Binding-site contacts:
Ligand atom C19 contacts residue TRP40 of chain 1.A at 4.0 Å (hydrophobic).
Ligand atom N1 contacts residue LEU51 of chain 1.A at 3.9 Å.
Ligand atom N contacts residue ASN99 of chain 1.A at 3.1 Å (h-bond).
Ligand atom C27 contacts residue MET108 of chain 1.A at 3.9 Å (hydrophobic).
Ligand atom C27 contacts residue TRP40 of chain 1.A at 3.9 Å (hydrophobic).
Ligand atom C13 contacts residue LEU51 of chain 1.A at 3.8 Å (hydrophobic).
Ligand atom C2 contacts residue ILE105 of chain 1.A at 4.0 Å (hydrophobic).
Ligand atom C14 contacts residue TRP40 of chain 1.A at 3.8 Å (hydrophobic).
Ligand atom C1 contacts residue VAL46 of chain 1.A at 3.9 Å (hydrophobic).
Ligand atom C12 contacts residue PRO41 of chain 1.A at 3.5 Å (hydrophobic).
Ligand atom C7 contacts residue LEU51 of chain 1.A at 3.8 Å (hydrophobic).
Ligand atom C3 contacts residue ASN99 of chain 1.A at 3.8 Å.
Ligand atom O contacts residue ASN99 of chain 1.A at 3.9 Å.
Ligand atom N contacts residue TYR56 of chain 1.A at 4.0 Å.
Ligand atom C1 contacts residue ILE105 of chain 1.A at 3.9 Å (hydrophobic).
Ligand atom O contacts residue CYS95 of chain 1.A at 3.9 Å.
Ligand atom C10 contacts residue LEU51 of chain 1.A at 3.6 Å (hydrophobic).
Ligand atom C9 contacts residue LEU51 of chain 1.A at 3.5 Å (hydrophobic).
Ligand atom C contacts residue ILE105 of chain 1.A at 4.2 Å (hydrophobic).
Ligand atom C9 contacts residue TRP40 of chain 1.A at 4.0 Å (hydrophobic).
Ligand atom C20 contacts residue LEU53 of chain 1.A at 4.2 Å (hydrophobic).
Ligand atom C12 contacts residue VAL46 of chain 1.A at 4.0 Å (hydrophobic).
Ligand atom C26 contacts residue TRP40 of chain 1.A at 4.1 Å (hydrophobic).
Ligand atom C2 contacts residue VAL46 of chain 1.A at 3.9 Å (hydrophobic).
Ligand atom C19 contacts residue LEU51 of chain 1.A at 3.9 Å (hydrophobic).
Ligand atom C contacts residue PHE42 of chain 1.A at 3.2 Å (hydrophobic).
Ligand atom C contacts residue PRO41 of chain 1.A at 3.8 Å (hydrophobic).
Ligand atom N2 contacts residue TRP40 of chain 1.A at 3.9 Å.
Ligand atom N2 contacts residue LEU51 of chain 1.A at 3.7 Å.
Ligand atom O contacts residue VAL46 of chain 1.A at 4.1 Å.
Ligand atom C13 contacts residue TRP40 of chain 1.A at 3.7 Å (hydrophobic).
Ligand atom C6 contacts residue ILE105 of chain 1.A at 4.2 Å (hydrophobic).
Ligand atom C10 contacts residue PRO41 of chain 1.A at 4.2 Å (hydrophobic).
Ligand atom C4 contacts residue TYR98 of chain 1.A at 4.1 Å (hydrophobic).
Ligand atom C11 contacts residue LEU51 of chain 1.A at 3.8 Å (hydrophobic).
Ligand atom C21 contacts residue LEU53 of chain 1.A at 4.1 Å (hydrophobic).
Ligand atom C11 contacts residue PRO41 of chain 1.A at 3.7 Å (hydrophobic).
Ligand atom C4 contacts residue ASN99 of chain 1.A at 3.7 Å.
Ligand atom C28 contacts residue MET108 of chain 1.A at 3.7 Å (hydrophobic).
Ligand atom C4 contacts residue LEU53 of chain 1.A at 3.6 Å (hydrophobic).

The small molecule below binds the protein below.
Small molecule (SMILES): Cc1noc(C)c1-c1ccc2nc(-c3cnn(CC(C)(C)O)c3)nc(N3CCOC[C@@H]3c3ccccc3)c2c1

Sequence of chain 1.A:
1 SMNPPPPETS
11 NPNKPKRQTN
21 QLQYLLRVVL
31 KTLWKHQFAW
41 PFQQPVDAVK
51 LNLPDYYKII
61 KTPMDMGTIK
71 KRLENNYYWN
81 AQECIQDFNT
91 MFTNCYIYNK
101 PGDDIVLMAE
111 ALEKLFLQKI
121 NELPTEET